Binding-site contacts:
Ligand atom C1 contacts residue ASN165 of chain 1.D at 1.4 Å.
Ligand atom N2 contacts residue ASN165 of chain 1.D at 2.8 Å (h-bond).
Ligand atom C4 contacts residue ASN165 of chain 1.D at 4.3 Å.
Ligand atom O5 contacts residue ASN165 of chain 1.D at 2.6 Å (h-bond).
Ligand atom C3 contacts residue ASN165 of chain 1.D at 3.8 Å.
Ligand atom C2 contacts residue ASN165 of chain 1.D at 2.6 Å.
Ligand atom C7 contacts residue ASN165 of chain 1.D at 4.0 Å.
Ligand atom C5 contacts residue ASN165 of chain 1.D at 3.7 Å.

This protein binds this small molecule.
Small molecule (SMILES): CC(=O)N[C@@H]1[C@@H](O)[C@H](O)[C@@H](CO)O[C@H]1O

Sequence of chain 1.D:
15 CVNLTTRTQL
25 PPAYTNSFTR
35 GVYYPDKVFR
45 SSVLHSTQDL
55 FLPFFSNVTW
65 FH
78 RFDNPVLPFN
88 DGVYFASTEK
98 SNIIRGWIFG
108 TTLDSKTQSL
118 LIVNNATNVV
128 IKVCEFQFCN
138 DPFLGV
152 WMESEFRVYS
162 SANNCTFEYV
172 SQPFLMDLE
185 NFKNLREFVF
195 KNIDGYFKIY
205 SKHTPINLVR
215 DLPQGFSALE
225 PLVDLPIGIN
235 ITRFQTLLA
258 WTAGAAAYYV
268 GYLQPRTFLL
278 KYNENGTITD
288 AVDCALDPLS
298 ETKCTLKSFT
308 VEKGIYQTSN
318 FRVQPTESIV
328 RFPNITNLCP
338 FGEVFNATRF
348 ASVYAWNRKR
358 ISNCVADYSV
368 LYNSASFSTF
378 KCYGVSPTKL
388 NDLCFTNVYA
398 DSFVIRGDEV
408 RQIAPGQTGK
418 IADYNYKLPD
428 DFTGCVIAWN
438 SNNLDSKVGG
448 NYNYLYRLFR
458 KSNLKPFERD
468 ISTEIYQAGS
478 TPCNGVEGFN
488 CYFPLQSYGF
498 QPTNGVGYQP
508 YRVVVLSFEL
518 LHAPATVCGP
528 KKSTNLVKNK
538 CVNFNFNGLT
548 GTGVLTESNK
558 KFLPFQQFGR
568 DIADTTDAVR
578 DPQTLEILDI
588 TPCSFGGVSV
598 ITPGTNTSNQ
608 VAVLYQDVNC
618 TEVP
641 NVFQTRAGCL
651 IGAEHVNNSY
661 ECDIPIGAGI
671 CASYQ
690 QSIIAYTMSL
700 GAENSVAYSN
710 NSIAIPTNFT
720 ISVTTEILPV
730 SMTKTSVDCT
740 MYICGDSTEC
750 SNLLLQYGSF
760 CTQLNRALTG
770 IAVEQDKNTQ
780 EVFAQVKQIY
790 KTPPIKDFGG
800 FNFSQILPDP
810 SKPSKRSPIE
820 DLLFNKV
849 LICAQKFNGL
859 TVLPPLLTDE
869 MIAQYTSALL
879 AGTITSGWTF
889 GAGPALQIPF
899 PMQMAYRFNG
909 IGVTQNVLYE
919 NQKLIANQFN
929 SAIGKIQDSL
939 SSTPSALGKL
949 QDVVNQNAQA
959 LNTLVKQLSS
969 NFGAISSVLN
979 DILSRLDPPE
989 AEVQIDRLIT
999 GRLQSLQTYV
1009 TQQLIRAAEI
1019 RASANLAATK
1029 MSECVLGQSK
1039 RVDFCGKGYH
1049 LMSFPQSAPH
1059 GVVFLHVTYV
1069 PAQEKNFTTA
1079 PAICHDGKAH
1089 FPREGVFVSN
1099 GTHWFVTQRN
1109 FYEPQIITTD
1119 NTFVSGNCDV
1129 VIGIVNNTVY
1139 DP